This protein binds this small molecule.
Small molecule (SMILES): CSCC[C@H](N)C(=O)O

Binding-site contacts:
Ligand atom OXT contacts residue ASP176 of chain 1.A at 2.9 Å (salt-bridge).
Ligand atom CA contacts residue ASP165 of chain 1.A at 3.4 Å.
Ligand atom CG contacts residue PHE245 of chain 1.A at 4.2 Å (hydrophobic).
Ligand atom CG contacts residue ASN139 of chain 1.A at 3.2 Å.
Ligand atom O contacts residue CO1 of chain 1.C at 4.0 Å.
Ligand atom SD contacts residue TRP289 of chain 1.A at 3.9 Å.
Ligand atom O contacts residue ASP176 of chain 1.A at 3.8 Å.
Ligand atom C contacts residue ASP176 of chain 1.A at 3.4 Å.
Ligand atom CE contacts residue TRP289 of chain 1.A at 3.5 Å (hydrophobic).
Ligand atom C contacts residue ASP165 of chain 1.A at 3.9 Å.
Ligand atom OXT contacts residue GLU303 of chain 1.A at 3.0 Å (salt-bridge).
Ligand atom N contacts residue ASP165 of chain 1.A at 3.0 Å (salt-bridge).
Ligand atom N contacts residue PHE245 of chain 1.A at 4.0 Å.
Ligand atom C contacts residue CO1 of chain 1.C at 2.9 Å.
Ligand atom C contacts residue GLU272 of chain 1.A at 3.9 Å.
Ligand atom N contacts residue THR167 of chain 1.A at 3.4 Å (h-bond).
Ligand atom CB contacts residue PHE245 of chain 1.A at 3.8 Å (hydrophobic).
Ligand atom O contacts residue HIS239 of chain 1.A at 3.3 Å (h-bond).
Ligand atom CE contacts residue ASN139 of chain 1.A at 3.6 Å.
Ligand atom CE contacts residue THR128 of chain 1.A at 3.9 Å.
Ligand atom N contacts residue CO1 of chain 1.C at 2.2 Å.
Ligand atom OXT contacts residue ASP165 of chain 1.A at 3.3 Å (salt-bridge).
Ligand atom CG contacts residue THR128 of chain 1.A at 4.0 Å.
Ligand atom OXT contacts residue GLU272 of chain 1.A at 3.3 Å (salt-bridge).
Ligand atom O contacts residue HIS246 of chain 1.A at 2.7 Å (h-bond).
Ligand atom CA contacts residue CO1 of chain 1.B at 4.1 Å.
Ligand atom OXT contacts residue CO1 of chain 1.B at 1.9 Å.
Ligand atom CA contacts residue CO1 of chain 1.C at 3.0 Å.
Ligand atom O contacts residue CO1 of chain 1.B at 3.0 Å.
Ligand atom N contacts residue ASP176 of chain 1.A at 3.1 Å (salt-bridge).
Ligand atom CB contacts residue HIS246 of chain 1.A at 3.8 Å.
Ligand atom C contacts residue HIS246 of chain 1.A at 3.8 Å.
Ligand atom SD contacts residue THR128 of chain 1.A at 4.1 Å.
Ligand atom OXT contacts residue HIS239 of chain 1.A at 3.6 Å.
Ligand atom C contacts residue CO1 of chain 1.B at 2.7 Å.
Ligand atom CE contacts residue PHE134 of chain 1.A at 3.7 Å (hydrophobic).
Ligand atom SD contacts residue TYR131 of chain 1.A at 3.8 Å.
Ligand atom C contacts residue HIS239 of chain 1.A at 3.8 Å.
Ligand atom OXT contacts residue CO1 of chain 1.C at 2.0 Å.
Ligand atom O contacts residue GLU272 of chain 1.A at 4.0 Å.

Sequence of chain 1.A:
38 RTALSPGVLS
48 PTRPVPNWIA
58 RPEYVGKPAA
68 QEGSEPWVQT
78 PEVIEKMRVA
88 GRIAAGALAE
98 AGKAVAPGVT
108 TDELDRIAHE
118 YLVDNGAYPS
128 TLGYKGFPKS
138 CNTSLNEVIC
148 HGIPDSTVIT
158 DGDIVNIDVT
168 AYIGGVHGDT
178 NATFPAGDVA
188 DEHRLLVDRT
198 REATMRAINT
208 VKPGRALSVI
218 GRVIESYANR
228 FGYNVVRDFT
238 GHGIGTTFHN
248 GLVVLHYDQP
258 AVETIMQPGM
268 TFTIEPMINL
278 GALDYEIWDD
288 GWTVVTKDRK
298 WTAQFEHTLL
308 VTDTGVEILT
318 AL